Sequence of chain 1.B:
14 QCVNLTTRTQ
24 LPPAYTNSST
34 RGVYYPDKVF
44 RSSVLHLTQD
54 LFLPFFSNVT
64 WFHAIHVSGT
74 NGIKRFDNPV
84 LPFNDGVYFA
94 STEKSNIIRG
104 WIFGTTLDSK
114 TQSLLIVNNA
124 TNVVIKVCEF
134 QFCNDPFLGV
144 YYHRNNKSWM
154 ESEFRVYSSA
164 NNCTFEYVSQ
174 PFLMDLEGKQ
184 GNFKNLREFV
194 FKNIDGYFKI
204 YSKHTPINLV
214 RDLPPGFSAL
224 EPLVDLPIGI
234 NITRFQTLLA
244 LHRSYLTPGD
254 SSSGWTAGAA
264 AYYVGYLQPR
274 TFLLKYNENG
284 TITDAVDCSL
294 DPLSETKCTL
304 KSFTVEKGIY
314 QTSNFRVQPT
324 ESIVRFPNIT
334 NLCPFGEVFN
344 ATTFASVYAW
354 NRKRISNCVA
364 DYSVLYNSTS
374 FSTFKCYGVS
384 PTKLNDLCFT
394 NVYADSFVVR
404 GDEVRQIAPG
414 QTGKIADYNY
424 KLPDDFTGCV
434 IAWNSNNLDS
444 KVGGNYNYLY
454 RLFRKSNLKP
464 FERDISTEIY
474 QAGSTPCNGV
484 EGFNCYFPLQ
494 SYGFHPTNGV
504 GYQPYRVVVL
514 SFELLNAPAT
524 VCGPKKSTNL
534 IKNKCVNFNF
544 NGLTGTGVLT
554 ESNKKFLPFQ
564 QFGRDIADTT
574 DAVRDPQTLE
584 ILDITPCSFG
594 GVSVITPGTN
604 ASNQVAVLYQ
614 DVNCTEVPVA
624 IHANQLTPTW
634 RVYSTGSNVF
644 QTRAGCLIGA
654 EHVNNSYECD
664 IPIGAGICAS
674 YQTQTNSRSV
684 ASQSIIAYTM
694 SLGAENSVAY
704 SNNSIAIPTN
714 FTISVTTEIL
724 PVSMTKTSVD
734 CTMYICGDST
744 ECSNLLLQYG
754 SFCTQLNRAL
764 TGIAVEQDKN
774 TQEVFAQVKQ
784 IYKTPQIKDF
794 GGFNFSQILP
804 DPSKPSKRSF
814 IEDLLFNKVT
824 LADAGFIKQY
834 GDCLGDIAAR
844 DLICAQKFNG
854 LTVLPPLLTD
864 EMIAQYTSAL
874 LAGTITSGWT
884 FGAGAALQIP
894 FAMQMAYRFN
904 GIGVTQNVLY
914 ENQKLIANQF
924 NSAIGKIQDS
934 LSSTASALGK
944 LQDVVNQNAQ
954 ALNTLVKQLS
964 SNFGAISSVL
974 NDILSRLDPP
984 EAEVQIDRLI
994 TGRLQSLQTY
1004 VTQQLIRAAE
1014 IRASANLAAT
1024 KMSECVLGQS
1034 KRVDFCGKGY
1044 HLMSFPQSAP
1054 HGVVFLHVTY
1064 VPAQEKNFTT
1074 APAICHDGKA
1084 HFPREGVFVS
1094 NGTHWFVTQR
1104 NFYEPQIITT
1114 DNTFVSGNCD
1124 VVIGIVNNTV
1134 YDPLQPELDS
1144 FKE

Sequence of chain 1.A:
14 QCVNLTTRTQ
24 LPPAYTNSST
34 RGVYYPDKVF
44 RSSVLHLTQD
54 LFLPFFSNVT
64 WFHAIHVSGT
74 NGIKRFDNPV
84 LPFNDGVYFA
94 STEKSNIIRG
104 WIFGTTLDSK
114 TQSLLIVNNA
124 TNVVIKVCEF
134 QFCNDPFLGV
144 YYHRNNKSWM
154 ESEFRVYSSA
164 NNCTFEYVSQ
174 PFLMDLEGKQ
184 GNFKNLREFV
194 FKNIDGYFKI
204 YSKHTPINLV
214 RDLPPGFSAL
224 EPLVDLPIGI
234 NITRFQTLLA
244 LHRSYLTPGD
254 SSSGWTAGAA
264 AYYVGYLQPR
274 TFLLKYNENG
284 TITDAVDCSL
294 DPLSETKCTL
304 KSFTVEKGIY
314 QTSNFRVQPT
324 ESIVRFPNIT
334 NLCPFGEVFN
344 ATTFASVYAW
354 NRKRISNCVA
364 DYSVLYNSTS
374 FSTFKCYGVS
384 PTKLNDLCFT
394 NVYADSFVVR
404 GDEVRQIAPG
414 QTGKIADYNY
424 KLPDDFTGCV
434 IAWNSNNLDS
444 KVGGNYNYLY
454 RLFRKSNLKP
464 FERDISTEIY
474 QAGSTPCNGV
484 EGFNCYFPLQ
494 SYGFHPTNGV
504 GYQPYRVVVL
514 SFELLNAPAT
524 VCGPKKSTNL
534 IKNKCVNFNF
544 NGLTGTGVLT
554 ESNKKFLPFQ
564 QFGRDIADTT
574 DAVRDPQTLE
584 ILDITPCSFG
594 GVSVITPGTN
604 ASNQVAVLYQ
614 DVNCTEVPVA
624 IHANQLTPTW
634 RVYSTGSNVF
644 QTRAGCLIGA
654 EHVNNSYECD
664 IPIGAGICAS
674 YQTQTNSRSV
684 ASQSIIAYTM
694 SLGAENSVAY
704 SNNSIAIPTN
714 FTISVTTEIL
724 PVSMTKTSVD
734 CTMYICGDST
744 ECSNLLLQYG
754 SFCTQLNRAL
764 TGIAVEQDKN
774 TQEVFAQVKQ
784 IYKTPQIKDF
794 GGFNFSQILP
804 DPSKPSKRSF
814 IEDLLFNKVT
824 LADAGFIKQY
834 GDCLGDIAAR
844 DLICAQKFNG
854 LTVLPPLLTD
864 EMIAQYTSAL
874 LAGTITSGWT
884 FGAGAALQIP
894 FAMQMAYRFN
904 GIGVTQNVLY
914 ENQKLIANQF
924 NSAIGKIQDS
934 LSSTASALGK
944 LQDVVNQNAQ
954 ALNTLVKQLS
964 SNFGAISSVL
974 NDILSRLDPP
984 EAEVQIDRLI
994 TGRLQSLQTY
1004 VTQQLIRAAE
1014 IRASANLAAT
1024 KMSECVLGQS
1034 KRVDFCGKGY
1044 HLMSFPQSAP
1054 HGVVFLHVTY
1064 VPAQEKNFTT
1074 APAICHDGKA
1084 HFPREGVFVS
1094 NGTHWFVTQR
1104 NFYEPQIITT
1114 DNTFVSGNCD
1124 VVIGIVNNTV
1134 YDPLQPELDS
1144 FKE

Binding-site contacts:
Ligand atom N2 contacts residue ASN234 of chain 1.B at 2.9 Å (h-bond).
Ligand atom C8 contacts residue LEU461 of chain 1.A at 4.4 Å (hydrophobic).
Ligand atom C4 contacts residue ASN234 of chain 1.B at 4.2 Å.
Ligand atom O6 contacts residue THR108 of chain 1.B at 3.3 Å.
Ligand atom C8 contacts residue ASN234 of chain 1.B at 4.5 Å.
Ligand atom C8 contacts residue GLU465 of chain 1.A at 3.8 Å.
Ligand atom O7 contacts residue ARG457 of chain 1.A at 2.8 Å (salt-bridge).
Ligand atom O7 contacts residue GLU465 of chain 1.A at 4.0 Å.
Ligand atom C5 contacts residue ASN234 of chain 1.B at 3.7 Å.
Ligand atom C7 contacts residue ARG457 of chain 1.A at 3.6 Å.
Ligand atom C7 contacts residue ASN234 of chain 1.B at 3.3 Å.
Ligand atom O6 contacts residue SER459 of chain 1.A at 3.2 Å.
Ligand atom O7 contacts residue ASN234 of chain 1.B at 3.4 Å (h-bond).
Ligand atom C2 contacts residue ASN234 of chain 1.B at 2.4 Å.
Ligand atom O7 contacts residue ASN460 of chain 1.A at 4.0 Å.
Ligand atom C6 contacts residue THR108 of chain 1.B at 3.7 Å.
Ligand atom O5 contacts residue THR108 of chain 1.B at 3.4 Å.
Ligand atom C7 contacts residue ASN460 of chain 1.A at 4.0 Å.
Ligand atom O6 contacts residue LYS458 of chain 1.A at 3.1 Å (salt-bridge).
Ligand atom C6 contacts residue THR236 of chain 1.B at 4.3 Å.
Ligand atom C1 contacts residue THR108 of chain 1.B at 4.4 Å.
Ligand atom C1 contacts residue ASN234 of chain 1.B at 1.4 Å.
Ligand atom O5 contacts residue ASN234 of chain 1.B at 2.4 Å (h-bond).
Ligand atom C7 contacts residue GLU465 of chain 1.A at 4.3 Å.
Ligand atom C6 contacts residue SER459 of chain 1.A at 4.3 Å.
Ligand atom O3 contacts residue SER459 of chain 1.A at 4.2 Å.
Ligand atom C8 contacts residue LYS462 of chain 1.A at 3.7 Å.
Ligand atom C5 contacts residue THR108 of chain 1.B at 4.2 Å.
Ligand atom C6 contacts residue LYS458 of chain 1.A at 3.7 Å.
Ligand atom C8 contacts residue ASN460 of chain 1.A at 3.3 Å.
Ligand atom C3 contacts residue ASN234 of chain 1.B at 3.8 Å.
Ligand atom C8 contacts residue ARG457 of chain 1.A at 4.0 Å.

A small-molecule ligand and the protein it binds are described below.
Small molecule (SMILES): CC(=O)N[C@H]1[C@H](O[C@H]2[C@H](O)[C@@H](NC(C)=O)CO[C@@H]2CO)O[C@H](CO)[C@@H](O)[C@@H]1O